Sequence of chain 1.A:
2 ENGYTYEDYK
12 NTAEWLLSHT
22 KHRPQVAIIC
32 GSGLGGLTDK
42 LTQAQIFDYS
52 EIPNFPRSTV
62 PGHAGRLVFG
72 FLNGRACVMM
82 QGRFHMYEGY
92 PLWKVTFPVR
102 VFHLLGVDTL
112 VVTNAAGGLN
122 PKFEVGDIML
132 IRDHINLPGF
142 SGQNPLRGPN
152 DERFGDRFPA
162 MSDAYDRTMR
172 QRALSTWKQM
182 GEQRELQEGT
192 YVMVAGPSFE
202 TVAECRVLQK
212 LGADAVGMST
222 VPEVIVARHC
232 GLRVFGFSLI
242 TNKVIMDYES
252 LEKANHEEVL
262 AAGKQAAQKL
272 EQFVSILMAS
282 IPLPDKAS

A protein and the small-molecule ligand that binds it are described below.
Small molecule (SMILES): C[n+]1cn([C@@H]2O[C@H](CO)[C@@H](O)[C@H]2O)c2nc(N)nc([S-])c21

Binding-site contacts:
Ligand atom N3 contacts residue VAL217 of chain 1.A at 3.5 Å (h-bond).
Ligand atom C1 contacts residue THR242 of chain 1.A at 2.8 Å.
Ligand atom O5' contacts residue HIS257 of chain 1.A at 3.7 Å.
Ligand atom N1 contacts residue VAL217 of chain 1.A at 3.4 Å.
Ligand atom C8 contacts residue THR242 of chain 1.A at 3.4 Å.
Ligand atom N3 contacts residue MET219 of chain 1.A at 3.7 Å.
Ligand atom C1' contacts residue ALA116 of chain 1.A at 3.1 Å (hydrophobic).
Ligand atom O5' contacts residue PHE200 of chain 1.A at 3.5 Å.
Ligand atom O3' contacts residue HIS86 of chain 1.A at 3.3 Å (h-bond).
Ligand atom S6 contacts residue GLY118 of chain 1.A at 3.7 Å.
Ligand atom O3' contacts residue TYR88 of chain 1.A at 2.8 Å (h-bond).
Ligand atom N9 contacts residue ALA116 of chain 1.A at 3.4 Å (h-bond).
Ligand atom C2 contacts residue MET219 of chain 1.A at 3.6 Å (hydrophobic).
Ligand atom N2 contacts residue MET219 of chain 1.A at 3.4 Å.
Ligand atom C2 contacts residue VAL217 of chain 1.A at 3.2 Å (hydrophobic).
Ligand atom N2 contacts residue VAL217 of chain 1.A at 3.0 Å.
Ligand atom O4' contacts residue SO41 of chain 1.D at 3.3 Å (h-bond).
Ligand atom C4' contacts residue SER33 of chain 1.A at 3.7 Å.
Ligand atom C2 contacts residue GLU201 of chain 1.A at 3.5 Å.
Ligand atom O2' contacts residue SO41 of chain 1.D at 3.1 Å (h-bond).
Ligand atom O3' contacts residue SO41 of chain 1.D at 2.8 Å (h-bond).
Ligand atom N3 contacts residue GLY218 of chain 1.A at 3.4 Å.
Ligand atom C1 contacts residue GLY118 of chain 1.A at 3.3 Å.
Ligand atom C3' contacts residue SO41 of chain 1.D at 3.4 Å.
Ligand atom C1 contacts residue ALA117 of chain 1.A at 3.3 Å (hydrophobic).
Ligand atom N7 contacts residue THR242 of chain 1.A at 3.7 Å.
Ligand atom S6 contacts residue ASN243 of chain 1.A at 3.0 Å (h-bond).
Ligand atom N7 contacts residue ASN243 of chain 1.A at 3.4 Å (h-bond).
Ligand atom C5' contacts residue HIS257 of chain 1.A at 3.1 Å.
Ligand atom C1 contacts residue ASN243 of chain 1.A at 2.6 Å.
Ligand atom C2 contacts residue GLY218 of chain 1.A at 3.6 Å.
Ligand atom O4' contacts residue ALA116 of chain 1.A at 3.7 Å.
Ligand atom N1 contacts residue GLU201 of chain 1.A at 2.9 Å (salt-bridge).
Ligand atom C3' contacts residue PHE159 of chain 3.A at 3.6 Å (hydrophobic).
Ligand atom O2' contacts residue MET219 of chain 1.A at 3.0 Å (h-bond).
Ligand atom N2 contacts residue GLY218 of chain 1.A at 3.3 Å.
Ligand atom N2 contacts residue GLU201 of chain 1.A at 2.7 Å (salt-bridge).
Ligand atom C4' contacts residue SO41 of chain 1.D at 3.2 Å.
Ligand atom C6 contacts residue GLU201 of chain 1.A at 3.7 Å.
Ligand atom S6 contacts residue VAL245 of chain 1.A at 3.5 Å.

Sequence of chain 3.A:
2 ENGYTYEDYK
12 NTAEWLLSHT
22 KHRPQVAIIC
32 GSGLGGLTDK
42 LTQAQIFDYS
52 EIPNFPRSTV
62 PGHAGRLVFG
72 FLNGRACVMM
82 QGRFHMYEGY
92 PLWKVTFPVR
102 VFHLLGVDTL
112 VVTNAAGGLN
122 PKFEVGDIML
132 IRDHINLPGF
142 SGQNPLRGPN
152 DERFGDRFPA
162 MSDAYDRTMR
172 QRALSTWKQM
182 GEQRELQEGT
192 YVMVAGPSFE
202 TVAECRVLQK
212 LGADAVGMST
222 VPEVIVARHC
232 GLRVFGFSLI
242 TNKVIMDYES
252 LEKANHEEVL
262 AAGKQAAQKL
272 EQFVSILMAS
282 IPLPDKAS